This small molecule binds to this protein.
Small molecule (SMILES): CC(=O)N[C@@H]1[C@@H](O)[C@H](O)[C@@H](CO)O[C@H]1O

Sequence of chain 1.B:
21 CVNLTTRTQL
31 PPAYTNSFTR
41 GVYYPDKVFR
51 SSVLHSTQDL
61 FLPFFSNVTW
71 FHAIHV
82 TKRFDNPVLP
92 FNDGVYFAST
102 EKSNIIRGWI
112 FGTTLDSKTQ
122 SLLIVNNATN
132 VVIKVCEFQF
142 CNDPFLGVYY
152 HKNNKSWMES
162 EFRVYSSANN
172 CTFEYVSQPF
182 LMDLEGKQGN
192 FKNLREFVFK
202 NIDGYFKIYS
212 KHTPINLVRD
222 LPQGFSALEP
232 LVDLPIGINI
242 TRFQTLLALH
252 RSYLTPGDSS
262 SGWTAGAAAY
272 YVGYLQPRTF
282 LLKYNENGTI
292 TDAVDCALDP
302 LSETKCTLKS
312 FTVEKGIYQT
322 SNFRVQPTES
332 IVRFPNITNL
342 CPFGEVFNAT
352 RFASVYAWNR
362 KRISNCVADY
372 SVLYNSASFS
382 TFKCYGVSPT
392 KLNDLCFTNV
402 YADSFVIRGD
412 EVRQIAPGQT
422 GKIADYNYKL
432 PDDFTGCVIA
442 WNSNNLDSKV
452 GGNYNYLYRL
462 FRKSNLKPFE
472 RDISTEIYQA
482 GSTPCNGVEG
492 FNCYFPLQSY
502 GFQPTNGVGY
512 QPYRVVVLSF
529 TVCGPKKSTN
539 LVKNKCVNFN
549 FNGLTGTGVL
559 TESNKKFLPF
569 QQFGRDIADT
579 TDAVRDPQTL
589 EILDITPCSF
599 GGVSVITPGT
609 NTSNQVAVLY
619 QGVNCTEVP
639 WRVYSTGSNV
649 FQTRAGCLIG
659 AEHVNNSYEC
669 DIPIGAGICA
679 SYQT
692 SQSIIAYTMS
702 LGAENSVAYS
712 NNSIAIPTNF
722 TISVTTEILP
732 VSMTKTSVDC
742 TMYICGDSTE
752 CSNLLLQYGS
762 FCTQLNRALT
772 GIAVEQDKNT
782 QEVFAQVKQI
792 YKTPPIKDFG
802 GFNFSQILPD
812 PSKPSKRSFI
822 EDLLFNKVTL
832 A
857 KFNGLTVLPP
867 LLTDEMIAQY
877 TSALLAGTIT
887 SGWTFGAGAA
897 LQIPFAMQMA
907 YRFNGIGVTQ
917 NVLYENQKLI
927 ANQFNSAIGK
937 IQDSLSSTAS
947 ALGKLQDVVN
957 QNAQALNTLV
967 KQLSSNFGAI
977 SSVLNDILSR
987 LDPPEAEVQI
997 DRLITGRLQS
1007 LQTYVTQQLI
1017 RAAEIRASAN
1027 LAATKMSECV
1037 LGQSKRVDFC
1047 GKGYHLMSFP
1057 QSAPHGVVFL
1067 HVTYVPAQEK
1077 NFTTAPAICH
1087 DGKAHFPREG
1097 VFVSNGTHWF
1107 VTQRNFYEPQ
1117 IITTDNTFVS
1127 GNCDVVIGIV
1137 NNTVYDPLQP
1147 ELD

Sequence of chain 1.A:
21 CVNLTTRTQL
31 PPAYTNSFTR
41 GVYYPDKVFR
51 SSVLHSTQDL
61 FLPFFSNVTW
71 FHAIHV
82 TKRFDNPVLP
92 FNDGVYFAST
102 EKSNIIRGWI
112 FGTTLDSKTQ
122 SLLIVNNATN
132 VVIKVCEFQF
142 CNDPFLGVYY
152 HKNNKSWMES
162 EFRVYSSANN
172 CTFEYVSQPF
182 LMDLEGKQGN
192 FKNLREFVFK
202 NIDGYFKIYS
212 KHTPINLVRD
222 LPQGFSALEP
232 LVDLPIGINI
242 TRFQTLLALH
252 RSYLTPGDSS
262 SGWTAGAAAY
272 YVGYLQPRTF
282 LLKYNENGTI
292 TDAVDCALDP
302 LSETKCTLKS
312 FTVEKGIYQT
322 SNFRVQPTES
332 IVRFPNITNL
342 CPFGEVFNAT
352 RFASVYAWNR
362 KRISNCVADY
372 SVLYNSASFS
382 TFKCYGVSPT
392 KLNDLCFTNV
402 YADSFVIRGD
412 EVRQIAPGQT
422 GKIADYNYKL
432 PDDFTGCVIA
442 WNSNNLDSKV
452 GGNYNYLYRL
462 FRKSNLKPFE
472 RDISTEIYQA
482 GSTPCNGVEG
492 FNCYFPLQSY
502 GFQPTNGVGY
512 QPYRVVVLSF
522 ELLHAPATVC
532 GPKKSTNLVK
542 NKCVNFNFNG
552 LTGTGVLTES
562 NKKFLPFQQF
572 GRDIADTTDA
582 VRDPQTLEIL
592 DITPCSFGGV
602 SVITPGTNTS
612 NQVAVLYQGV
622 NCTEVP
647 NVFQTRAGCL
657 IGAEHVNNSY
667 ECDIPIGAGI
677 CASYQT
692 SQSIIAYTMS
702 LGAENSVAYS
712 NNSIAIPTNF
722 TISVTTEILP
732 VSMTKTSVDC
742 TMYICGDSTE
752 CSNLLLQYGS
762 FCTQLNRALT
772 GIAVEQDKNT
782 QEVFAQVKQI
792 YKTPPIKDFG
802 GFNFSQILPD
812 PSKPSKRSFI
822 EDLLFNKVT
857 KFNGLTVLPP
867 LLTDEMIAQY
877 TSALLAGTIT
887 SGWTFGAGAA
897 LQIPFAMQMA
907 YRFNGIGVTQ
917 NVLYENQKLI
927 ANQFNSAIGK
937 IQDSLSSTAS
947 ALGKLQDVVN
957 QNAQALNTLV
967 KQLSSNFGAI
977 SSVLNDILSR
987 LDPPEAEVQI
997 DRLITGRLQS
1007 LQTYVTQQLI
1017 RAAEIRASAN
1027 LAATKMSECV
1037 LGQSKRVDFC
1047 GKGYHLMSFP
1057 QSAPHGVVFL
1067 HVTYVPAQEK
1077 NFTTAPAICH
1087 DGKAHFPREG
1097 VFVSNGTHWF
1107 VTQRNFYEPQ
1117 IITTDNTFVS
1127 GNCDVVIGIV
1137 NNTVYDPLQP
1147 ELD

Binding-site contacts:
Ligand atom O5 contacts residue ASN712 of chain 1.A at 2.4 Å (h-bond).
Ligand atom C7 contacts residue ASN712 of chain 1.A at 3.1 Å.
Ligand atom C5 contacts residue ASP799 of chain 1.B at 4.1 Å.
Ligand atom C4 contacts residue ASN712 of chain 1.A at 4.2 Å.
Ligand atom O7 contacts residue ASN712 of chain 1.A at 2.8 Å (h-bond).
Ligand atom C1 contacts residue ASP799 of chain 1.B at 3.8 Å.
Ligand atom C2 contacts residue ASN712 of chain 1.A at 2.5 Å.
Ligand atom O5 contacts residue ASP799 of chain 1.B at 3.0 Å (salt-bridge).
Ligand atom C8 contacts residue ASN712 of chain 1.A at 4.3 Å.
Ligand atom C6 contacts residue ASP799 of chain 1.B at 4.0 Å.
Ligand atom N2 contacts residue ASN712 of chain 1.A at 2.9 Å (h-bond).
Ligand atom C1 contacts residue ASN712 of chain 1.A at 1.4 Å.
Ligand atom C8 contacts residue GLY1134 of chain 1.A at 4.3 Å.
Ligand atom C3 contacts residue ASN712 of chain 1.A at 3.8 Å.
Ligand atom C5 contacts residue ASN712 of chain 1.A at 3.6 Å.